Binding-site contacts:
Ligand atom C6 contacts residue TYR41 of chain 1.C at 3.5 Å (hydrophobic).
Ligand atom C6 contacts residue GLY47 of chain 1.C at 3.4 Å.
Ligand atom C11 contacts residue TYR41 of chain 1.C at 4.0 Å (hydrophobic).
Ligand atom O8 contacts residue ASN49 of chain 1.C at 3.6 Å.
Ligand atom C6 contacts residue THR63 of chain 1.C at 3.4 Å.
Ligand atom O1B contacts residue ARG46 of chain 1.C at 2.9 Å (salt-bridge).
Ligand atom C4 contacts residue GLY47 of chain 1.C at 3.3 Å.
Ligand atom O8 contacts residue SER58 of chain 1.C at 3.4 Å (h-bond).
Ligand atom O1B contacts residue TYR41 of chain 1.C at 4.0 Å.
Ligand atom N5 contacts residue TYR41 of chain 1.C at 2.8 Å (h-bond).
Ligand atom O9 contacts residue ASN49 of chain 1.C at 2.9 Å (h-bond).
Ligand atom O4 contacts residue GLY47 of chain 1.C at 2.6 Å (h-bond).
Ligand atom C4 contacts residue TYR41 of chain 1.C at 3.5 Å (hydrophobic).
Ligand atom C6 contacts residue ASN62 of chain 1.C at 3.5 Å.
Ligand atom C3 contacts residue VAL265 of chain 1.C at 4.0 Å (hydrophobic).
Ligand atom C1 contacts residue ARG46 of chain 1.C at 3.6 Å.
Ligand atom O10 contacts residue ASN262 of chain 1.C at 3.4 Å (h-bond).
Ligand atom C8 contacts residue ASN49 of chain 1.C at 3.9 Å.
Ligand atom O1A contacts residue LYS155 of chain 1.C at 3.8 Å.
Ligand atom C9 contacts residue ASN49 of chain 1.C at 4.0 Å.
Ligand atom C5 contacts residue GLY47 of chain 1.C at 4.0 Å.
Ligand atom O1A contacts residue HIS267 of chain 1.C at 3.3 Å.
Ligand atom C9 contacts residue THR52 of chain 1.C at 3.7 Å.
Ligand atom O3 contacts residue GLY47 of chain 1.C at 4.1 Å.
Ligand atom C1 contacts residue GLY47 of chain 1.C at 3.8 Å.
Ligand atom O1A contacts residue GLY47 of chain 1.C at 2.8 Å (h-bond).
Ligand atom C3 contacts residue HIS267 of chain 1.C at 3.6 Å.
Ligand atom C9 contacts residue LEU50 of chain 1.C at 3.4 Å (hydrophobic).
Ligand atom O9 contacts residue LEU50 of chain 1.C at 2.8 Å (h-bond).
Ligand atom C11 contacts residue ASP54 of chain 1.D at 3.6 Å.
Ligand atom O4 contacts residue THR260 of chain 1.C at 3.6 Å.
Ligand atom C4 contacts residue HIS267 of chain 1.C at 3.5 Å.
Ligand atom O1A contacts residue ARG46 of chain 1.C at 3.2 Å (salt-bridge).
Ligand atom O6 contacts residue ASN62 of chain 1.C at 2.9 Å (h-bond).
Ligand atom C5 contacts residue TYR41 of chain 1.C at 3.4 Å (hydrophobic).
Ligand atom C10 contacts residue TYR41 of chain 1.C at 3.8 Å (hydrophobic).
Ligand atom O8 contacts residue ARG46 of chain 1.C at 3.8 Å.
Ligand atom O6 contacts residue THR63 of chain 1.C at 3.8 Å.
Ligand atom C3 contacts residue GLY47 of chain 1.C at 4.1 Å.
Ligand atom O4 contacts residue HIS267 of chain 1.C at 3.0 Å (h-bond).

Sequence of chain 1.C:
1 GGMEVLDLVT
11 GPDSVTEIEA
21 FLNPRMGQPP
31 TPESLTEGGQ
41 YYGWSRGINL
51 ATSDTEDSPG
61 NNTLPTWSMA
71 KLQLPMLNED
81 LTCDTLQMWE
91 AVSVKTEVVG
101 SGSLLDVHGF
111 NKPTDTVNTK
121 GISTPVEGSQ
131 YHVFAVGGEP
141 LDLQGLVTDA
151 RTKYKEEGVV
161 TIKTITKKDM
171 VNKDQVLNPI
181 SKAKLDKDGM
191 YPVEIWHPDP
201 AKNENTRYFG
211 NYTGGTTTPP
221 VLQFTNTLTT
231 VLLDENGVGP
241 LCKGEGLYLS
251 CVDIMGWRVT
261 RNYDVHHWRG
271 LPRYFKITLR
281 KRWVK

The small molecule below binds the protein below.
Small molecule (SMILES): CC(=O)N[C@@H]1[C@@H](O[C@@H]2O[C@H](CO)[C@H](O)[C@H](O[C@]3(C(=O)O)C[C@H](O)[C@@H](NC(C)=O)[C@H]([C@H](O)[C@H](O)CO)O3)[C@H]2O)[C@H](O)[C@@H](CO[C@]2(C(=O)O)C[C@H](O)[C@@H](NC(C)=O)[C@H]([C@H](O)[C@H](O)CO)O2)O[C@H]1O

Sequence of chain 1.D:
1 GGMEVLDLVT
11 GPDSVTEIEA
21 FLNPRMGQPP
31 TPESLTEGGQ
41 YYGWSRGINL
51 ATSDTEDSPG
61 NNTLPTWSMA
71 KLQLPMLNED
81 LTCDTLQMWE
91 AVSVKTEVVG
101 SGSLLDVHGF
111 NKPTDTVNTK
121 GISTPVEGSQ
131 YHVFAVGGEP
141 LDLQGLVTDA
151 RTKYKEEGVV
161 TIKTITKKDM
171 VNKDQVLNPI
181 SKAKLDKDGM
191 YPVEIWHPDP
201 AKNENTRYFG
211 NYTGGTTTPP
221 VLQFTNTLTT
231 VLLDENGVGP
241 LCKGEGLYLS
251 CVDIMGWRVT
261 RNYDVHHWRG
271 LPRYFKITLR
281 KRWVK